Sequence of chain 1.D:
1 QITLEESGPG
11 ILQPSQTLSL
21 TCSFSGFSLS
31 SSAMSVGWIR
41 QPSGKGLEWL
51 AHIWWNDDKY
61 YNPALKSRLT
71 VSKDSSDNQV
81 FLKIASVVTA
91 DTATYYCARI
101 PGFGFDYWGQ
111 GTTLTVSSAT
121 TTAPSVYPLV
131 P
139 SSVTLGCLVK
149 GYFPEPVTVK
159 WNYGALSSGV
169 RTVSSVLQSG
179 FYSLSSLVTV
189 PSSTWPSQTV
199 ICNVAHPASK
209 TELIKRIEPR

Binding-site contacts:
Ligand atom CA contacts residue PHE179 of chain 1.D at 3.4 Å (hydrophobic).
Ligand atom C contacts residue PHE179 of chain 1.D at 4.2 Å (hydrophobic).
Ligand atom OXT contacts residue PHE151 of chain 1.D at 2.7 Å.
Ligand atom OXT contacts residue GLY178 of chain 1.D at 2.8 Å (h-bond).
Ligand atom CA contacts residue THR120 of chain 1.D at 4.0 Å.
Ligand atom CA contacts residue THR122 of chain 1.D at 4.4 Å.
Ligand atom N contacts residue PHE151 of chain 1.D at 3.8 Å.
Ligand atom C contacts residue ALA119 of chain 1.D at 3.9 Å (hydrophobic).
Ligand atom OXT contacts residue ALA119 of chain 1.D at 4.0 Å.
Ligand atom N contacts residue THR120 of chain 1.D at 2.8 Å (h-bond).
Ligand atom CA contacts residue GLY178 of chain 1.D at 4.3 Å.
Ligand atom O contacts residue GLY178 of chain 1.D at 3.5 Å (h-bond).
Ligand atom CA contacts residue ALA119 of chain 1.D at 4.2 Å (hydrophobic).
Ligand atom N contacts residue PHE179 of chain 1.D at 3.5 Å.
Ligand atom N contacts residue THR122 of chain 1.D at 3.2 Å (h-bond).
Ligand atom O contacts residue ALA119 of chain 1.D at 4.0 Å.
Ligand atom N contacts residue ALA119 of chain 1.D at 4.4 Å.
Ligand atom C contacts residue PHE151 of chain 1.D at 3.9 Å (hydrophobic).
Ligand atom CA contacts residue PHE151 of chain 1.D at 4.4 Å (hydrophobic).
Ligand atom C contacts residue GLY178 of chain 1.D at 3.3 Å.

The protein below binds the small molecule below.
Small molecule (SMILES): NCC(=O)O